Binding-site contacts:
Ligand atom O6 contacts residue ALA38 of chain 2.B at 3.5 Å.
Ligand atom C1 contacts residue ASN35 of chain 2.B at 1.4 Å.
Ligand atom O7 contacts residue THR37 of chain 2.B at 4.0 Å.
Ligand atom C5 contacts residue THR37 of chain 2.B at 4.1 Å.
Ligand atom O5 contacts residue THR37 of chain 2.B at 4.4 Å.
Ligand atom N2 contacts residue ASN35 of chain 2.B at 2.9 Å (h-bond).
Ligand atom O7 contacts residue ASN35 of chain 2.B at 4.0 Å.
Ligand atom C5 contacts residue ASN35 of chain 2.B at 3.7 Å.
Ligand atom O5 contacts residue ALA38 of chain 2.B at 3.6 Å.
Ligand atom C1 contacts residue ALA38 of chain 2.B at 4.0 Å (hydrophobic).
Ligand atom C7 contacts residue ASN35 of chain 2.B at 3.8 Å.
Ligand atom C1 contacts residue THR37 of chain 2.B at 4.0 Å.
Ligand atom O5 contacts residue ASN35 of chain 2.B at 2.4 Å (h-bond).
Ligand atom C2 contacts residue ASN35 of chain 2.B at 2.4 Å.
Ligand atom C4 contacts residue ASN35 of chain 2.B at 4.2 Å.
Ligand atom O6 contacts residue THR41 of chain 2.B at 4.2 Å.
Ligand atom O6 contacts residue THR37 of chain 2.B at 4.4 Å.
Ligand atom C3 contacts residue ASN35 of chain 2.B at 3.8 Å.

Sequence of chain 2.B:
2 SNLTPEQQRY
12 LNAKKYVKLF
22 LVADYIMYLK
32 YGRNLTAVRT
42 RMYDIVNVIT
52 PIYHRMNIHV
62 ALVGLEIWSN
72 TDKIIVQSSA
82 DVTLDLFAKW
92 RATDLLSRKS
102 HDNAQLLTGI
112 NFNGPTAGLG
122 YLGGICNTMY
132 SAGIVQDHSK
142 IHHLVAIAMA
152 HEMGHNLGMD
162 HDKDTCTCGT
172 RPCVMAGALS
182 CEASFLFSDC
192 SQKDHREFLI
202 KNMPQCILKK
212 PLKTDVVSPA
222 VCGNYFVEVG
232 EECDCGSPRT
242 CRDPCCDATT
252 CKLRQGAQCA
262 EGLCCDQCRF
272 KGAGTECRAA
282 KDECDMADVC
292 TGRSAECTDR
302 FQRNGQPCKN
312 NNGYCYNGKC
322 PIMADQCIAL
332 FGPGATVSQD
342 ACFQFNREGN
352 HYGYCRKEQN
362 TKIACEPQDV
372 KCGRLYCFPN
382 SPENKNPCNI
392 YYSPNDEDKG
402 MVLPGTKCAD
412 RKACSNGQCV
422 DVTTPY

A small-molecule ligand and the protein it binds are described below.
Small molecule (SMILES): CC(=O)N[C@H]1[C@H](O[C@H]2[C@H](O)[C@@H](NC(C)=O)CO[C@@H]2CO)O[C@H](CO)[C@@H](O)[C@@H]1O